This protein binds this small molecule.
Small molecule (SMILES): COC(=O)N1CCC(Oc2cccc([C@@H](CC#N)Nc3nc4n(n3)C(=O)CC(C)=N4)c2)CC1

Sequence of chain 6.A:
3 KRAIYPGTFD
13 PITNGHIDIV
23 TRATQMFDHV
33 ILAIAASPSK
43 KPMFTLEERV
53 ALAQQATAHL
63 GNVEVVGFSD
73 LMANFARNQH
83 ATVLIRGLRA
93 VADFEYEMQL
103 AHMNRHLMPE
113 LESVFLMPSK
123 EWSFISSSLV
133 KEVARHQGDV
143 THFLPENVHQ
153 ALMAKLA

Sequence of chain 4.A:
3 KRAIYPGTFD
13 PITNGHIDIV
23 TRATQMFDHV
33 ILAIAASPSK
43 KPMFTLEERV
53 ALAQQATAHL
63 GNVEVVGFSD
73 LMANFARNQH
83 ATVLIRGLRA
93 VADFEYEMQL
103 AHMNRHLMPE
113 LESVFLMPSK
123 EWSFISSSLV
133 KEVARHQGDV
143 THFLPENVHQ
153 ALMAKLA

Binding-site contacts:
Ligand atom C20 contacts residue ASN106 of chain 6.A at 3.5 Å.
Ligand atom C13 contacts residue ASP72 of chain 6.A at 3.7 Å.
Ligand atom C20 contacts residue MET105 of chain 6.A at 3.7 Å (hydrophobic).
Ligand atom N6 contacts residue LEU73 of chain 6.A at 3.6 Å.
Ligand atom C15 contacts residue SER39 of chain 6.A at 3.9 Å.
Ligand atom C8 contacts residue THR10 of chain 6.A at 3.8 Å.
Ligand atom C1 contacts residue MET74 of chain 6.A at 3.7 Å (hydrophobic).
Ligand atom C12 contacts residue ALA37 of chain 6.A at 3.5 Å (hydrophobic).
Ligand atom O1 contacts residue ASN106 of chain 6.A at 3.0 Å (h-bond).
Ligand atom C11 contacts residue ALA37 of chain 6.A at 3.8 Å (hydrophobic).
Ligand atom C2 contacts residue MET74 of chain 6.A at 3.8 Å (hydrophobic).
Ligand atom N contacts residue MET74 of chain 6.A at 3.8 Å.
Ligand atom C1 contacts residue LEU102 of chain 6.A at 3.7 Å (hydrophobic).
Ligand atom N2 contacts residue HIS138 of chain 4.A at 3.8 Å.
Ligand atom C18 contacts residue LEU102 of chain 6.A at 3.6 Å (hydrophobic).
Ligand atom C contacts residue ASN106 of chain 6.A at 3.6 Å.
Ligand atom C15 contacts residue PHE70 of chain 6.A at 3.7 Å (hydrophobic).
Ligand atom C contacts residue ARG88 of chain 6.A at 3.8 Å.
Ligand atom C14 contacts residue PHE70 of chain 6.A at 3.7 Å (hydrophobic).
Ligand atom O contacts residue ARG88 of chain 6.A at 3.7 Å.
Ligand atom N6 contacts residue MET74 of chain 6.A at 2.9 Å (h-bond).
Ligand atom C9 contacts residue SER39 of chain 6.A at 3.6 Å.
Ligand atom N5 contacts residue LEU73 of chain 6.A at 3.7 Å.
Ligand atom C15 contacts residue HIS138 of chain 4.A at 3.8 Å.
Ligand atom C14 contacts residue ASP72 of chain 6.A at 3.2 Å.
Ligand atom C contacts residue LEU86 of chain 6.A at 3.5 Å (hydrophobic).
Ligand atom C5 contacts residue ARG88 of chain 6.A at 3.5 Å.
Ligand atom C7 contacts residue ALA37 of chain 6.A at 3.4 Å (hydrophobic).
Ligand atom C15 contacts residue SER71 of chain 6.A at 3.6 Å.
Ligand atom N1 contacts residue SER39 of chain 6.A at 2.9 Å (h-bond).
Ligand atom N1 contacts residue ALA38 of chain 6.A at 3.4 Å (h-bond).
Ligand atom N1 contacts residue SO41 of chain 6.D at 3.3 Å (h-bond).
Ligand atom O1 contacts residue MET74 of chain 6.A at 3.7 Å.
Ligand atom O3 contacts residue GLU134 of chain 4.A at 3.4 Å.
Ligand atom C8 contacts residue ALA37 of chain 6.A at 3.6 Å (hydrophobic).
Ligand atom N2 contacts residue ASP72 of chain 6.A at 3.0 Å (salt-bridge).
Ligand atom C6 contacts residue ARG88 of chain 6.A at 3.8 Å.
Ligand atom C13 contacts residue HIS138 of chain 4.A at 3.6 Å.
Ligand atom C14 contacts residue SER71 of chain 6.A at 3.4 Å.
Ligand atom O1 contacts residue LEU102 of chain 6.A at 3.7 Å.